Binding-site contacts:
Ligand atom CAO contacts residue TYR47 of chain 1.F at 3.6 Å (hydrophobic).
Ligand atom CAH contacts residue ILE58 of chain 1.F at 3.9 Å (hydrophobic).
Ligand atom CD2 contacts residue TRP37 of chain 1.F at 3.4 Å (hydrophobic).
Ligand atom CA contacts residue HIS59 of chain 1.F at 3.3 Å.
Ligand atom C contacts residue HIS59 of chain 1.F at 3.5 Å.
Ligand atom O contacts residue TYR47 of chain 1.F at 2.6 Å (h-bond).
Ligand atom CB contacts residue SER60 of chain 1.F at 3.8 Å.
Ligand atom CG contacts residue HIS64 of chain 1.F at 3.8 Å.
Ligand atom CAZ contacts residue ILE58 of chain 1.F at 3.8 Å (hydrophobic).
Ligand atom OD1 contacts residue HIS64 of chain 1.F at 2.7 Å (h-bond).
Ligand atom CAL contacts residue LEU50 of chain 1.F at 3.8 Å (hydrophobic).
Ligand atom C contacts residue TYR47 of chain 1.F at 3.5 Å (hydrophobic).
Ligand atom CAZ contacts residue TYR47 of chain 1.F at 3.7 Å (hydrophobic).
Ligand atom OAC contacts residue TYR61 of chain 1.F at 3.5 Å.
Ligand atom CB contacts residue HIS59 of chain 1.F at 3.4 Å.
Ligand atom CB contacts residue TRP66 of chain 1.F at 3.5 Å (hydrophobic).
Ligand atom CAX contacts residue TYR47 of chain 1.F at 3.8 Å (hydrophobic).
Ligand atom CAW contacts residue TYR47 of chain 1.F at 3.9 Å (hydrophobic).
Ligand atom CAH contacts residue TYR47 of chain 1.F at 3.8 Å (hydrophobic).
Ligand atom CA contacts residue TYR47 of chain 1.F at 3.8 Å (hydrophobic).
Ligand atom CAJ contacts residue TYR47 of chain 1.F at 3.8 Å (hydrophobic).
Ligand atom CG contacts residue TRP66 of chain 1.F at 3.5 Å (hydrophobic).
Ligand atom NAS contacts residue HIS59 of chain 1.F at 2.9 Å (h-bond).
Ligand atom CBA contacts residue PRO48 of chain 1.F at 3.9 Å (hydrophobic).
Ligand atom CAJ contacts residue ILE58 of chain 1.F at 3.4 Å (hydrophobic).
Ligand atom CAL contacts residue PRO48 of chain 1.F at 3.1 Å (hydrophobic).
Ligand atom CAH contacts residue HIS59 of chain 1.F at 3.8 Å.
Ligand atom NAR contacts residue PRO48 of chain 1.F at 3.7 Å.
Ligand atom SAT contacts residue PHE25 of chain 1.F at 3.9 Å.
Ligand atom N contacts residue TYR47 of chain 1.F at 3.4 Å (h-bond).
Ligand atom CB contacts residue TYR47 of chain 1.F at 3.8 Å (hydrophobic).
Ligand atom OD1 contacts residue SER60 of chain 1.F at 2.5 Å (h-bond).
Ligand atom OD1 contacts residue TYR61 of chain 1.F at 3.8 Å.
Ligand atom CG contacts residue SER60 of chain 1.F at 3.5 Å.
Ligand atom OAC contacts residue HIS64 of chain 1.F at 3.6 Å.
Ligand atom CD2 contacts residue TYR47 of chain 1.F at 3.4 Å (hydrophobic).
Ligand atom SAT contacts residue TYR47 of chain 1.F at 3.7 Å.
Ligand atom CG contacts residue TRP37 of chain 1.F at 3.9 Å (hydrophobic).
Ligand atom CBE contacts residue TRP37 of chain 1.F at 3.9 Å (hydrophobic).
Ligand atom CBA contacts residue ILE58 of chain 1.F at 3.6 Å (hydrophobic).

Sequence of chain 1.F:
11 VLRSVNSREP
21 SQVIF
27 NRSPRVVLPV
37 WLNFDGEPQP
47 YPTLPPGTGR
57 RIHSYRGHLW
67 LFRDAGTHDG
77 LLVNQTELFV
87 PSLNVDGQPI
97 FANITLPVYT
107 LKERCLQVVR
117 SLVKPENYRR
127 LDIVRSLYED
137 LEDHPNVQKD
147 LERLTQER

The protein below binds the small molecule below.
Small molecule (SMILES): CC(=O)N1C[C@H](O)C[C@H]1C(=O)N1C[C@H](O)C[C@H]1C(=O)NCc1ccc(-c2scnc2C)cc1